Sequence of chain 1.B:
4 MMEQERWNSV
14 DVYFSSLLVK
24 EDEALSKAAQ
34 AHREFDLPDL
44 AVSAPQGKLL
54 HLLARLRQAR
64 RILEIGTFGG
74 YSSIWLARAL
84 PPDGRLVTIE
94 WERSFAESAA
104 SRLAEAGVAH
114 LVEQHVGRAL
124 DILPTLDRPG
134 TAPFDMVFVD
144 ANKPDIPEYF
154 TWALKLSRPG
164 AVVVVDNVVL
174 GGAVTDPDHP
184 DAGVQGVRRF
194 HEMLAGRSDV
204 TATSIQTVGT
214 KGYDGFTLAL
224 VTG

The protein below binds the small molecule below.
Small molecule (SMILES): C[C@@H](O)[C@@H](C)O

Binding-site contacts:
Ligand atom C4 contacts residue VAL22 of chain 1.B at 3.6 Å (hydrophobic).
Ligand atom C3 contacts residue VAL22 of chain 1.B at 3.6 Å (hydrophobic).
Ligand atom C3 contacts residue GLU24 of chain 1.B at 4.2 Å.
Ligand atom C2 contacts residue ALA47 of chain 1.B at 4.3 Å (hydrophobic).
Ligand atom C3 contacts residue ALA47 of chain 1.B at 4.0 Å (hydrophobic).
Ligand atom O6 contacts residue SER18 of chain 1.B at 3.0 Å (h-bond).
Ligand atom O6 contacts residue SER19 of chain 1.B at 4.0 Å.
Ligand atom O5 contacts residue SER18 of chain 1.B at 3.0 Å.
Ligand atom C4 contacts residue GLU24 of chain 1.B at 3.6 Å.
Ligand atom O6 contacts residue VAL22 of chain 1.B at 2.8 Å (h-bond).
Ligand atom C1 contacts residue GLU24 of chain 1.B at 3.5 Å.
Ligand atom O5 contacts residue ALA47 of chain 1.B at 3.9 Å.
Ligand atom C2 contacts residue SER18 of chain 1.B at 4.0 Å.
Ligand atom C1 contacts residue ALA47 of chain 1.B at 4.2 Å (hydrophobic).
Ligand atom C3 contacts residue SER18 of chain 1.B at 4.0 Å.